Binding-site contacts:
Ligand atom CB contacts residue THR126 of chain 1.A at 3.9 Å.
Ligand atom C contacts residue PRO124 of chain 1.A at 4.4 Å (hydrophobic).
Ligand atom N contacts residue THR126 of chain 1.A at 3.1 Å (h-bond).
Ligand atom CA contacts residue TRP223 of chain 1.A at 4.0 Å (hydrophobic).
Ligand atom OG contacts residue VAL181 of chain 1.A at 3.7 Å.
Ligand atom O contacts residue ARG131 of chain 1.A at 2.9 Å (salt-bridge).
Ligand atom O contacts residue PHE92 of chain 1.A at 3.1 Å.
Ligand atom OXT contacts residue SER180 of chain 1.A at 4.1 Å.
Ligand atom CB contacts residue ASP224 of chain 1.A at 3.3 Å.
Ligand atom C contacts residue PHE92 of chain 1.A at 3.4 Å (hydrophobic).
Ligand atom CA contacts residue PRO124 of chain 1.A at 4.0 Å (hydrophobic).
Ligand atom N contacts residue LEU125 of chain 1.A at 4.5 Å.
Ligand atom OXT contacts residue PRO124 of chain 1.A at 3.9 Å.
Ligand atom N contacts residue PRO124 of chain 1.A at 2.8 Å (h-bond).
Ligand atom O contacts residue SER179 of chain 1.A at 3.6 Å.
Ligand atom CA contacts residue THR126 of chain 1.A at 3.8 Å.
Ligand atom OXT contacts residue PHE92 of chain 1.A at 3.6 Å.
Ligand atom C contacts residue ARG131 of chain 1.A at 3.5 Å.
Ligand atom C contacts residue SER180 of chain 1.A at 3.7 Å.
Ligand atom N contacts residue PHE250 of chain 1.A at 3.9 Å.
Ligand atom O contacts residue SER180 of chain 1.A at 2.8 Å (h-bond).
Ligand atom OG contacts residue ASP224 of chain 1.A at 2.7 Å (salt-bridge).
Ligand atom CB contacts residue VAL181 of chain 1.A at 4.0 Å (hydrophobic).
Ligand atom CB contacts residue TRP223 of chain 1.A at 3.5 Å (hydrophobic).
Ligand atom OG contacts residue SER180 of chain 1.A at 2.6 Å (h-bond).
Ligand atom N contacts residue ASP224 of chain 1.A at 2.7 Å (salt-bridge).
Ligand atom OXT contacts residue ARG131 of chain 1.A at 2.8 Å (salt-bridge).
Ligand atom C contacts residue THR126 of chain 1.A at 3.8 Å.
Ligand atom N contacts residue PHE92 of chain 1.A at 3.8 Å.
Ligand atom OXT contacts residue LEU125 of chain 1.A at 3.7 Å.
Ligand atom CA contacts residue SER180 of chain 1.A at 4.1 Å.
Ligand atom OXT contacts residue THR126 of chain 1.A at 2.8 Å (h-bond).
Ligand atom CB contacts residue SER179 of chain 1.A at 4.3 Å.
Ligand atom CB contacts residue SER180 of chain 1.A at 3.5 Å.
Ligand atom OG contacts residue THR126 of chain 1.A at 2.9 Å (h-bond).
Ligand atom CA contacts residue PHE92 of chain 1.A at 3.6 Å (hydrophobic).
Ligand atom CA contacts residue ASP224 of chain 1.A at 3.5 Å.

Sequence of chain 1.A:
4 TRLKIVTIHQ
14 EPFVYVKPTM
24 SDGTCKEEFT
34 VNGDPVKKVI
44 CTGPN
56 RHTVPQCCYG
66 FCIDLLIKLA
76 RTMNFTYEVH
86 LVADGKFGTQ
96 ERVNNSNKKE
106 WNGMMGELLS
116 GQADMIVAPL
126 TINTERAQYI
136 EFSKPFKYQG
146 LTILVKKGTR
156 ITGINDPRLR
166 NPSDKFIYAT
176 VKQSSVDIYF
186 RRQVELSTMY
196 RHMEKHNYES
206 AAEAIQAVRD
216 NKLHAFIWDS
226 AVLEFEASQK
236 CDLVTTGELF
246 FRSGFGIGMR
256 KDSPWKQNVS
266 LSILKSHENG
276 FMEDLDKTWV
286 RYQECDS

A protein and the small-molecule ligand that binds it are described below.
Small molecule (SMILES): N[C@H](CO)C(=O)O